A small-molecule ligand and the protein it binds are described below.
Small molecule (SMILES): CC[C@H](C)[C@H](N)C(=O)N[C@@H](CC(C)C)C(=O)N1CCC[C@H]1C(=O)N[C@@H](CCSC)C(=O)N[C@@H](Cc1ccc(O)cc1)C(=O)N[C@@H](CCCCN)C(=O)N[C@@H](CC(C)C)C(=O)N[C@@H](CO)C(=O)N1CCC[C@H]1C=O

Sequence of chain 5.QA:
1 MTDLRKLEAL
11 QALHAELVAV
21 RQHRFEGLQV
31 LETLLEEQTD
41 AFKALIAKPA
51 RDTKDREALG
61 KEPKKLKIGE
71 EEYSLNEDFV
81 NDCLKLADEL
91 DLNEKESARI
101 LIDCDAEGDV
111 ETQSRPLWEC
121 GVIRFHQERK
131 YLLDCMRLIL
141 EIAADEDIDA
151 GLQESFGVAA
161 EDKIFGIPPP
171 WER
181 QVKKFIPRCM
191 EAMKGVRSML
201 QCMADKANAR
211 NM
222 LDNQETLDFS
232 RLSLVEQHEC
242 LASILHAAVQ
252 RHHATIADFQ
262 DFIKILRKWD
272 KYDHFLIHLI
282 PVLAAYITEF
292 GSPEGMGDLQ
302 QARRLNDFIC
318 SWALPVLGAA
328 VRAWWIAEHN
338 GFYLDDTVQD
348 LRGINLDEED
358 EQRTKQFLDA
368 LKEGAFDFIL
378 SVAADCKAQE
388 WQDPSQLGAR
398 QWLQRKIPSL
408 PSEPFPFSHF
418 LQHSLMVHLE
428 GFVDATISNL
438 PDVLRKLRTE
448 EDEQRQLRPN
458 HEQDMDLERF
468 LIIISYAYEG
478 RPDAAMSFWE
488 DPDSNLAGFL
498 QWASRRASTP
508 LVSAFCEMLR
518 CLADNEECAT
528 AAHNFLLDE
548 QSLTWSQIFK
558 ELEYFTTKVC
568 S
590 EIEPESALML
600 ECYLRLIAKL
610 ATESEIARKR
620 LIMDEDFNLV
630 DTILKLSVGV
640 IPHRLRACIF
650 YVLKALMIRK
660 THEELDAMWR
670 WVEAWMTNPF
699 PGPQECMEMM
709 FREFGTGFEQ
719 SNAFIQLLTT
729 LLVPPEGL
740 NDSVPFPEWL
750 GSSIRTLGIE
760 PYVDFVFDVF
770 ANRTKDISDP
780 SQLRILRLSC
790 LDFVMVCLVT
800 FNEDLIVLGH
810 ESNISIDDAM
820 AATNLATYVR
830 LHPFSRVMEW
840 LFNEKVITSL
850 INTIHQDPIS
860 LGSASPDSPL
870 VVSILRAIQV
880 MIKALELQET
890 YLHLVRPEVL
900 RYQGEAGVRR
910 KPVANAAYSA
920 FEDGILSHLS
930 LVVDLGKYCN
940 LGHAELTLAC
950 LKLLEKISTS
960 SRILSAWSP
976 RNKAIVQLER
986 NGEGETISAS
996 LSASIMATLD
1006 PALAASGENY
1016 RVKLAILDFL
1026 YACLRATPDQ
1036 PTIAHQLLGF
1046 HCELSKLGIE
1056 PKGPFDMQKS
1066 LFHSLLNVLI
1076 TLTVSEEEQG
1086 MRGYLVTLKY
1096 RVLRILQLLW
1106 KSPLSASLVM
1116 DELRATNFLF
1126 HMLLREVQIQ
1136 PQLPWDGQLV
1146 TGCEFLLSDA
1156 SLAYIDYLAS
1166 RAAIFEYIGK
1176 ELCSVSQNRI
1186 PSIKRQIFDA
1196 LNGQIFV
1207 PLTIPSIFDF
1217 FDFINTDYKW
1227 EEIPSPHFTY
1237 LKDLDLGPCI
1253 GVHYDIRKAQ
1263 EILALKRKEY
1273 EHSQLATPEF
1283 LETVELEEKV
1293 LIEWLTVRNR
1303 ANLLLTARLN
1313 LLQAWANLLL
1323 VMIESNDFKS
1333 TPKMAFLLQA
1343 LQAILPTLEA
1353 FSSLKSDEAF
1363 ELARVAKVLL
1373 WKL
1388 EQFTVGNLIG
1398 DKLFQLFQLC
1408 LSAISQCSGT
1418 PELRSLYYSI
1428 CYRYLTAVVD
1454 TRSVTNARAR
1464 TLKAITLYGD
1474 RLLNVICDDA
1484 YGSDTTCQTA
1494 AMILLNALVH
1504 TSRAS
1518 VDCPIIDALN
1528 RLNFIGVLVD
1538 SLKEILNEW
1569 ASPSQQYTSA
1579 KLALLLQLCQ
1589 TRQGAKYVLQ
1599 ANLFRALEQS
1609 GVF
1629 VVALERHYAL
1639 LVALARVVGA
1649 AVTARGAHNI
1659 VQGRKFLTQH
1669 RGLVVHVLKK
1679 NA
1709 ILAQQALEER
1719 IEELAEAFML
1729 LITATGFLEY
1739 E

Binding-site contacts:
Ligand atom CE1 contacts residue ASN1072 of chain 5.QA at 3.3 Å.
Ligand atom CD2 contacts residue THR1121 of chain 5.QA at 4.0 Å.
Ligand atom CD2 contacts residue ALA1120 of chain 5.QA at 3.5 Å (hydrophobic).
Ligand atom CD2 contacts residue HIS1126 of chain 5.QA at 3.4 Å.
Ligand atom SD contacts residue ASN1072 of chain 5.QA at 3.7 Å.
Ligand atom CG contacts residue THR1121 of chain 5.QA at 3.3 Å.
Ligand atom O contacts residue VAL1202 of chain 5.QA at 3.2 Å.
Ligand atom CB contacts residue THR1121 of chain 5.QA at 3.3 Å.
Ligand atom C contacts residue HIS1126 of chain 5.QA at 4.0 Å.
Ligand atom CD1 contacts residue ASN1122 of chain 5.QA at 4.3 Å.
Ligand atom CA contacts residue HIS1126 of chain 5.QA at 4.3 Å.
Ligand atom C contacts residue VAL1202 of chain 5.QA at 4.2 Å (hydrophobic).
Ligand atom CB contacts residue GLN1063 of chain 5.QA at 4.5 Å.
Ligand atom CD2 contacts residue GLN1063 of chain 5.QA at 3.6 Å.
Ligand atom OH contacts residue HIS1068 of chain 5.QA at 3.8 Å.
Ligand atom CD1 contacts residue THR1121 of chain 5.QA at 3.0 Å.
Ligand atom CG contacts residue GLN1063 of chain 5.QA at 4.3 Å.
Ligand atom CD1 contacts residue PHE1125 of chain 5.QA at 3.6 Å (hydrophobic).
Ligand atom OH contacts residue ASN1072 of chain 5.QA at 3.1 Å (h-bond).
Ligand atom CZ contacts residue ASN1072 of chain 5.QA at 3.5 Å.
Ligand atom CA contacts residue GLN1063 of chain 5.QA at 4.3 Å.
Ligand atom CG2 contacts residue GLN1063 of chain 5.QA at 3.3 Å.
Ligand atom CG contacts residue ALA1120 of chain 5.QA at 4.4 Å (hydrophobic).
Ligand atom O contacts residue GLN1063 of chain 5.QA at 2.9 Å (h-bond).
Ligand atom CD2 contacts residue THR1121 of chain 5.QA at 4.3 Å.
Ligand atom O contacts residue THR1121 of chain 5.QA at 4.0 Å.
Ligand atom OH contacts residue GLN1063 of chain 5.QA at 3.7 Å.
Ligand atom CE1 contacts residue THR1121 of chain 5.QA at 3.9 Å.
Ligand atom CZ contacts residue GLN1063 of chain 5.QA at 4.1 Å.
Ligand atom C contacts residue GLN1063 of chain 5.QA at 3.9 Å.
Ligand atom CD2 contacts residue LEU1129 of chain 5.QA at 4.2 Å (hydrophobic).
Ligand atom CD1 contacts residue ASN1072 of chain 5.QA at 4.0 Å.
Ligand atom CG contacts residue ASN1072 of chain 5.QA at 4.2 Å.
Ligand atom CG contacts residue HIS1126 of chain 5.QA at 4.3 Å.
Ligand atom CD2 contacts residue PHE1125 of chain 5.QA at 4.2 Å (hydrophobic).
Ligand atom CE2 contacts residue ASN1072 of chain 5.QA at 4.4 Å.
Ligand atom O contacts residue HIS1126 of chain 5.QA at 3.3 Å (h-bond).
Ligand atom CE2 contacts residue GLN1063 of chain 5.QA at 3.3 Å.
Ligand atom CD1 contacts residue GLN1063 of chain 5.QA at 3.8 Å.
Ligand atom CD1 contacts residue ALA1120 of chain 5.QA at 4.3 Å (hydrophobic).